A protein and the small-molecule ligand that binds it are described below.
Small molecule (SMILES): CC(=O)N[C@H]1[C@H](O[C@H]2[C@H](O)[C@@H](NC(C)=O)CO[C@@H]2CO)O[C@H](CO)[C@@H](O)[C@@H]1O

Binding-site contacts:
Ligand atom N2 contacts residue ASN368 of chain 1.C at 3.3 Å.
Ligand atom C7 contacts residue HIS371 of chain 1.C at 4.2 Å.
Ligand atom O3 contacts residue THR370 of chain 1.C at 4.0 Å.
Ligand atom C2 contacts residue ASN368 of chain 1.C at 2.6 Å.
Ligand atom C4 contacts residue ASN368 of chain 1.C at 4.2 Å.
Ligand atom C1 contacts residue ASN368 of chain 1.C at 1.5 Å.
Ligand atom O7 contacts residue ILE373 of chain 1.C at 3.6 Å.
Ligand atom C7 contacts residue ILE373 of chain 1.C at 4.0 Å (hydrophobic).
Ligand atom O7 contacts residue HIS371 of chain 1.C at 3.2 Å.
Ligand atom C2 contacts residue THR370 of chain 1.C at 4.3 Å.
Ligand atom C6 contacts residue THR370 of chain 1.C at 4.1 Å.
Ligand atom C5 contacts residue ASN368 of chain 1.C at 3.6 Å.
Ligand atom O5 contacts residue ASN368 of chain 1.C at 2.3 Å (h-bond).
Ligand atom C3 contacts residue ASN368 of chain 1.C at 3.9 Å.
Ligand atom C8 contacts residue ILE373 of chain 1.C at 3.7 Å (hydrophobic).
Ligand atom O6 contacts residue THR370 of chain 1.C at 3.7 Å.
Ligand atom N2 contacts residue HIS371 of chain 1.C at 3.9 Å.
Ligand atom C7 contacts residue ASN368 of chain 1.C at 4.3 Å.
Ligand atom O3 contacts residue HIS371 of chain 1.C at 4.3 Å.

Sequence of chain 1.C:
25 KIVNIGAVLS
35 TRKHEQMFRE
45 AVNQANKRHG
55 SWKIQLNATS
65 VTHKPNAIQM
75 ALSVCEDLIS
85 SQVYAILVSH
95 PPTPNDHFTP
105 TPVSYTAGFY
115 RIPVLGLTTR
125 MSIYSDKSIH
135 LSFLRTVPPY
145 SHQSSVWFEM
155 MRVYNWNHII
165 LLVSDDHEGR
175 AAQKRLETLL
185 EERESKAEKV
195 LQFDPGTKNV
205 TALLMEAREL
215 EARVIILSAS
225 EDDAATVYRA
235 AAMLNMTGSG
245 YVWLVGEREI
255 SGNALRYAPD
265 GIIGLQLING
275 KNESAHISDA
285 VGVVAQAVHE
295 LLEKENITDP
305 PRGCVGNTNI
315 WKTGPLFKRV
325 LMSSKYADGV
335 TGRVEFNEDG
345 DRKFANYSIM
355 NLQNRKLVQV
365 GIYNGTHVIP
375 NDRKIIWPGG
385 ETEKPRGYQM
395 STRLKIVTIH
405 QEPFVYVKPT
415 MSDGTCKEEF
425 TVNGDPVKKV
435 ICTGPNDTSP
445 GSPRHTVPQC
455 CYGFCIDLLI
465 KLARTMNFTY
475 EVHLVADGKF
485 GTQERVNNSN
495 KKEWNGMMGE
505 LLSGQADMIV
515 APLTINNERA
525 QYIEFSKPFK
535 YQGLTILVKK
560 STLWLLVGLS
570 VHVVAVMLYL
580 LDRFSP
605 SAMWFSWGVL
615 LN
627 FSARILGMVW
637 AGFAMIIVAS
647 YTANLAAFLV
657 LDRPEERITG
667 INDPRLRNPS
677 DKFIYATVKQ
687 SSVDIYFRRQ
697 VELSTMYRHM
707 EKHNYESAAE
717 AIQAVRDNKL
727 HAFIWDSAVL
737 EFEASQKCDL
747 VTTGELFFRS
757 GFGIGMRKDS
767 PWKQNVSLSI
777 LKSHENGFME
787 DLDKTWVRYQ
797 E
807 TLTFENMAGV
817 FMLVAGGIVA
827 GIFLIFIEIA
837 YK